Sequence of chain 6.E:
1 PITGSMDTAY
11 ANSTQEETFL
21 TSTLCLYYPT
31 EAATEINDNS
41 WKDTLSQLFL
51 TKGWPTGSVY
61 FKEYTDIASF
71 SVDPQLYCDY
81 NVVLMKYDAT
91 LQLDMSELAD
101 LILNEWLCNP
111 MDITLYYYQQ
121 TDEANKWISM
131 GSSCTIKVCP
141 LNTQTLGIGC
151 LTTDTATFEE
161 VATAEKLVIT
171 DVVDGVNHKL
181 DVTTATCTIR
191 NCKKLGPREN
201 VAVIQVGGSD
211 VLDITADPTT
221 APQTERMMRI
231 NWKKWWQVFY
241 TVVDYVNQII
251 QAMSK

The small molecule below binds the protein below.
Small molecule (SMILES): CC(=O)N[C@H]1[C@H](O[C@H]2[C@H](O)[C@@H](NC(C)=O)CO[C@@H]2CO)O[C@H](CO)[C@@H](O)[C@@H]1O

Binding-site contacts:
Ligand atom C1 contacts residue ASN12 of chain 6.E at 2.2 Å.
Ligand atom O5 contacts residue ASN12 of chain 6.E at 2.7 Å (h-bond).
Ligand atom C5 contacts residue ASN12 of chain 6.E at 4.1 Å.
Ligand atom O7 contacts residue ASN12 of chain 6.E at 3.6 Å.
Ligand atom C2 contacts residue ASN12 of chain 6.E at 3.3 Å.
Ligand atom N2 contacts residue ASN12 of chain 6.E at 3.8 Å.
Ligand atom C7 contacts residue ASN12 of chain 6.E at 3.9 Å.